Sequence of chain 1.A:
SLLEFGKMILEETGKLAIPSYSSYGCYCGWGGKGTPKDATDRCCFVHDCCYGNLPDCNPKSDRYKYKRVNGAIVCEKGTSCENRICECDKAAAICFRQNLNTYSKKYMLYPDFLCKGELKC

This small molecule binds to this protein.
Small molecule (SMILES): CN1c2ccccc2[C@]23C[C@H]4[C@H]([C@@H]5C[C@H](O)[N@]4[C@@H](C5)[C@H]12)[C@H]3O

Binding-site contacts:
Ligand atom C1 contacts residue GLY52 of chain 1.A at 4.1 Å.
Ligand atom C2 contacts residue GLY52 of chain 1.A at 4.3 Å.
Ligand atom C13 contacts residue ASP48 of chain 1.A at 2.9 Å.
Ligand atom O1 contacts residue GLY52 of chain 1.A at 4.0 Å.
Ligand atom C12 contacts residue GLY52 of chain 1.A at 3.4 Å.
Ligand atom C14 contacts residue TYR51 of chain 1.A at 4.4 Å (hydrophobic).
Ligand atom C12 contacts residue ASP48 of chain 1.A at 2.9 Å.
Ligand atom C13 contacts residue GLY52 of chain 1.A at 4.0 Å.
Ligand atom O2 contacts residue GLY32 of chain 1.A at 4.3 Å.
Ligand atom C15 contacts residue TYR51 of chain 1.A at 3.8 Å (hydrophobic).
Ligand atom C8 contacts residue PRO55 of chain 1.A at 3.7 Å (hydrophobic).
Ligand atom C14 contacts residue GLY52 of chain 1.A at 4.3 Å.
Ligand atom C5 contacts residue GLY52 of chain 1.A at 4.1 Å.
Ligand atom O2 contacts residue ASP48 of chain 1.A at 3.2 Å (salt-bridge).
Ligand atom C6 contacts residue GLY52 of chain 1.A at 4.5 Å.
Ligand atom C15 contacts residue GLY52 of chain 1.A at 3.7 Å.
Ligand atom C7 contacts residue PRO55 of chain 1.A at 4.1 Å (hydrophobic).
Ligand atom C15 contacts residue ASP48 of chain 1.A at 4.4 Å.
Ligand atom C2 contacts residue ASP48 of chain 1.A at 4.4 Å.
Ligand atom C13 contacts residue TYR51 of chain 1.A at 4.3 Å (hydrophobic).
Ligand atom O2 contacts residue GLY31 of chain 1.A at 4.3 Å.
Ligand atom C16 contacts residue ASP48 of chain 1.A at 3.5 Å.
Ligand atom C9 contacts residue PRO55 of chain 1.A at 4.4 Å (hydrophobic).
Ligand atom C17 contacts residue ASP48 of chain 1.A at 4.0 Å.
Ligand atom O1 contacts residue TYR51 of chain 1.A at 3.3 Å (h-bond).
Ligand atom C12 contacts residue CYS49 of chain 1.A at 4.5 Å (hydrophobic).
Ligand atom C14 contacts residue ASP48 of chain 1.A at 4.0 Å.